Binding-site contacts:
Ligand atom CB contacts residue SER58 of chain 1.A at 3.5 Å.
Ligand atom NZ contacts residue ASN57 of chain 1.A at 2.9 Å (h-bond).
Ligand atom CE contacts residue ASN57 of chain 1.A at 3.2 Å.
Ligand atom CA contacts residue GLU60 of chain 1.A at 3.5 Å.
Ligand atom N contacts residue GLU25 of chain 1.A at 3.3 Å (salt-bridge).
Ligand atom N contacts residue GLU60 of chain 1.A at 2.8 Å (salt-bridge).
Ligand atom O contacts residue ILE27 of chain 1.A at 3.5 Å.
Ligand atom CA contacts residue ASP30 of chain 1.A at 3.5 Å.
Ligand atom NZ contacts residue SER55 of chain 1.A at 3.1 Å (h-bond).
Ligand atom NZ contacts residue SER52 of chain 1.A at 2.8 Å (h-bond).
Ligand atom NH2 contacts residue GLU25 of chain 1.A at 2.6 Å (salt-bridge).
Ligand atom CD contacts residue ASP22 of chain 1.A at 3.4 Å.
Ligand atom NE2 contacts residue GLU46 of chain 1.A at 3.0 Å (salt-bridge).
Ligand atom CD contacts residue GLU46 of chain 1.A at 3.2 Å.
Ligand atom N contacts residue SER58 of chain 1.A at 2.9 Å (h-bond).
Ligand atom CD contacts residue ASN57 of chain 1.A at 3.5 Å.
Ligand atom CG2 contacts residue ASP48 of chain 1.A at 3.4 Å.
Ligand atom O contacts residue GLN28 of chain 1.A at 3.3 Å (h-bond).
Ligand atom NH2 contacts residue VAL43 of chain 1.A at 2.9 Å (h-bond).
Ligand atom CZ contacts residue GLU38 of chain 1.A at 3.3 Å.
Ligand atom OG1 contacts residue GLU25 of chain 1.A at 3.0 Å (salt-bridge).
Ligand atom O contacts residue GLU60 of chain 1.A at 2.9 Å (salt-bridge).
Ligand atom N contacts residue ASP48 of chain 1.A at 3.3 Å (salt-bridge).
Ligand atom CD contacts residue GLU60 of chain 1.A at 3.4 Å.
Ligand atom N contacts residue ASP30 of chain 1.A at 3.1 Å (salt-bridge).
Ligand atom O contacts residue THR59 of chain 1.A at 3.5 Å.
Ligand atom CE contacts residue SER52 of chain 1.A at 3.5 Å.
Ligand atom NH2 contacts residue GLU38 of chain 1.A at 2.8 Å (salt-bridge).
Ligand atom NH1 contacts residue GLU46 of chain 1.A at 3.2 Å (salt-bridge).
Ligand atom OE1 contacts residue GLU46 of chain 1.A at 3.2 Å (salt-bridge).
Ligand atom N contacts residue ASP48 of chain 1.A at 2.8 Å (salt-bridge).
Ligand atom CB contacts residue GLU60 of chain 1.A at 3.4 Å.
Ligand atom CB contacts residue ASP48 of chain 1.A at 3.5 Å.
Ligand atom CB contacts residue ASP48 of chain 1.A at 3.3 Å.
Ligand atom NH1 contacts residue ASP22 of chain 1.A at 3.2 Å (salt-bridge).
Ligand atom CG contacts residue SER58 of chain 1.A at 3.5 Å.
Ligand atom N contacts residue GLN28 of chain 1.A at 2.8 Å (h-bond).
Ligand atom CZ contacts residue GLU25 of chain 1.A at 3.2 Å.
Ligand atom NH1 contacts residue GLU38 of chain 1.A at 3.0 Å (salt-bridge).
Ligand atom CB contacts residue GLU25 of chain 1.A at 3.4 Å.

The small molecule below binds the protein below.
Small molecule (SMILES): C[C@H](N)C(=O)N[C@@H](CCCN=C(N)N)C(=O)N[C@H](C(=O)N[C@@H](CCCCN)C(=O)N[C@@H](CCC(N)=O)C(=O)N[C@H](C(=O)N[C@@H](C)C(=O)N[C@@H](CCCN=C(N)N)C(=O)N[C@H](C=O)CCCCN)[C@@H](C)O)[C@@H](C)O

Sequence of chain 1.A:
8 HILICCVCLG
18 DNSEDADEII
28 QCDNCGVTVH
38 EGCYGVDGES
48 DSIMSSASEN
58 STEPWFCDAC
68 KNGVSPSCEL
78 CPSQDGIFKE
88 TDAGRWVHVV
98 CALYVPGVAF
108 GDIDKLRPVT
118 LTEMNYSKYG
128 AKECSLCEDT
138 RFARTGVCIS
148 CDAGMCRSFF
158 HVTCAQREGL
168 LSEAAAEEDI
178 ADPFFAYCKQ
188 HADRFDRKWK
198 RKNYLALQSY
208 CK